Binding-site contacts:
Ligand atom C13 contacts residue PHE168 of chain 1.A at 3.5 Å (hydrophobic).
Ligand atom C4 contacts residue TYR18 of chain 2.A at 3.8 Å (hydrophobic).
Ligand atom C13 contacts residue GLY118 of chain 1.A at 3.3 Å.
Ligand atom O5 contacts residue VAL314 of chain 1.A at 4.0 Å.
Ligand atom O2 contacts residue ALA171 of chain 1.A at 3.8 Å.
Ligand atom C15 contacts residue MET318 of chain 1.A at 3.3 Å (hydrophobic).
Ligand atom C14 contacts residue PHE168 of chain 1.A at 4.0 Å (hydrophobic).
Ligand atom C12 contacts residue ALA119 of chain 1.A at 4.0 Å (hydrophobic).
Ligand atom C14 contacts residue PHE152 of chain 1.A at 4.0 Å (hydrophobic).
Ligand atom C15 contacts residue SER124 of chain 1.A at 3.3 Å.
Ligand atom C2 contacts residue TYR311 of chain 1.A at 3.8 Å (hydrophobic).
Ligand atom C15 contacts residue GLY118 of chain 1.A at 3.7 Å.
Ligand atom O4 contacts residue SER124 of chain 1.A at 3.1 Å (h-bond).
Ligand atom C1 contacts residue MET315 of chain 1.A at 3.5 Å (hydrophobic).
Ligand atom C16 contacts residue SER123 of chain 1.A at 3.4 Å.
Ligand atom O4 contacts residue PHE152 of chain 1.A at 3.2 Å.
Ligand atom C7 contacts residue ASP175 of chain 1.A at 3.5 Å.
Ligand atom C6 contacts residue TYR311 of chain 1.A at 3.6 Å (hydrophobic).
Ligand atom C16 contacts residue GLY118 of chain 1.A at 3.8 Å.
Ligand atom C16 contacts residue PHE152 of chain 1.A at 3.4 Å (hydrophobic).
Ligand atom O5 contacts residue TYR18 of chain 2.A at 3.1 Å (h-bond).
Ligand atom O6 contacts residue ASP175 of chain 1.A at 3.1 Å (salt-bridge).
Ligand atom O4 contacts residue SER123 of chain 1.A at 3.7 Å.
Ligand atom C7 contacts residue TYR311 of chain 1.A at 4.1 Å (hydrophobic).
Ligand atom O5 contacts residue ALA119 of chain 1.A at 3.7 Å.
Ligand atom C14 contacts residue GLY118 of chain 1.A at 3.3 Å.
Ligand atom C14 contacts residue SER124 of chain 1.A at 3.3 Å.
Ligand atom O1 contacts residue MET315 of chain 1.A at 3.7 Å.
Ligand atom C16 contacts residue MET167 of chain 1.A at 3.5 Å (hydrophobic).
Ligand atom O3 contacts residue GLY118 of chain 1.A at 3.7 Å.
Ligand atom C5 contacts residue TYR18 of chain 2.A at 3.9 Å (hydrophobic).
Ligand atom O3 contacts residue MET167 of chain 1.A at 3.2 Å.
Ligand atom C8 contacts residue ASP175 of chain 1.A at 3.1 Å.
Ligand atom O4 contacts residue GLY118 of chain 1.A at 3.6 Å (h-bond).
Ligand atom C12 contacts residue GLY118 of chain 1.A at 3.3 Å.
Ligand atom O3 contacts residue PHE168 of chain 1.A at 3.6 Å.
Ligand atom C12 contacts residue ALA171 of chain 1.A at 3.8 Å (hydrophobic).
Ligand atom C10 contacts residue GLY118 of chain 1.A at 3.8 Å.
Ligand atom C12 contacts residue PHE168 of chain 1.A at 3.8 Å (hydrophobic).
Ligand atom C10 contacts residue ALA119 of chain 1.A at 3.9 Å (hydrophobic).

Sequence of chain 1.A:
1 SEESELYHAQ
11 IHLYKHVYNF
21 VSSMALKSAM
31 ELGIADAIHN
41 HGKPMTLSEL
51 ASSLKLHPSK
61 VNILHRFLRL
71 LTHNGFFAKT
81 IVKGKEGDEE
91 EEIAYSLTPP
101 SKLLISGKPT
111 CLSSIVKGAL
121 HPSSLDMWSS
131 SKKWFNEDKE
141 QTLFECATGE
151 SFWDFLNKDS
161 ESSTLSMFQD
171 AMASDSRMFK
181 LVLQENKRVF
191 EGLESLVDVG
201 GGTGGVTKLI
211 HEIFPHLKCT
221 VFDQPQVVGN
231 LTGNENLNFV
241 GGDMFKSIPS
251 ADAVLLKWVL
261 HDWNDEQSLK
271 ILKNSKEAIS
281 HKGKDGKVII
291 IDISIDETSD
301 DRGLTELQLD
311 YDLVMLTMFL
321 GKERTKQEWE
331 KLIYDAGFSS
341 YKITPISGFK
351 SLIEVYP

The protein below binds the small molecule below.
Small molecule (SMILES): Oc1ccc2c(c1)OC[C@]1(O)c3cc4c(cc3O[C@H]21)OCO4

Sequence of chain 2.A:
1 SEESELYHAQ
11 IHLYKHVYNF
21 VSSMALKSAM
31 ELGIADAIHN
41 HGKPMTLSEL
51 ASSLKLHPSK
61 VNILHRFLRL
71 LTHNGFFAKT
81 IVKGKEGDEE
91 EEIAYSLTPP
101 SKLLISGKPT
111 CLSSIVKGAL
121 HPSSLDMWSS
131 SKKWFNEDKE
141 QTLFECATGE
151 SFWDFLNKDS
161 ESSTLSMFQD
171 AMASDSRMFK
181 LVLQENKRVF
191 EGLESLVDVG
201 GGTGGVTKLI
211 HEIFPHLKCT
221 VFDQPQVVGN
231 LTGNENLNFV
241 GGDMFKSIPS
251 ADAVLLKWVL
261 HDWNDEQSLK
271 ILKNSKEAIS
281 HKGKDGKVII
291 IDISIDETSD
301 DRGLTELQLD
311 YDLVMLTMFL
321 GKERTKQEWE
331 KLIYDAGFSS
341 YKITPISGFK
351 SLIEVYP